Binding-site contacts:
Ligand atom O1B contacts residue MG1 of chain 1.R at 2.1 Å.
Ligand atom N7 contacts residue ASN57 of chain 1.A at 3.3 Å.
Ligand atom O2G contacts residue MG1 of chain 1.R at 2.1 Å.
Ligand atom N3 contacts residue TYR17 of chain 1.B at 2.9 Å (h-bond).
Ligand atom C1' contacts residue TYR17 of chain 1.B at 3.2 Å (hydrophobic).
Ligand atom O3G contacts residue HIS126 of chain 1.A at 3.0 Å (h-bond).
Ligand atom O2A contacts residue ASN57 of chain 1.A at 2.8 Å (h-bond).
Ligand atom C2 contacts residue GLU61 of chain 1.A at 3.4 Å.
Ligand atom O2B contacts residue LYS113 of chain 1.A at 3.3 Å.
Ligand atom O1G contacts residue GLY127 of chain 1.A at 3.1 Å (h-bond).
Ligand atom O3' contacts residue GLY111 of chain 1.A at 3.4 Å.
Ligand atom N3B contacts residue GLY127 of chain 1.A at 3.0 Å (h-bond).
Ligand atom PB contacts residue MG1 of chain 1.R at 3.3 Å.
Ligand atom O2' contacts residue TYR17 of chain 1.B at 2.7 Å (h-bond).
Ligand atom O1B contacts residue LYS113 of chain 1.A at 2.8 Å (salt-bridge).
Ligand atom O3G contacts residue GLY124 of chain 1.A at 3.3 Å.
Ligand atom C2 contacts residue TYR119 of chain 1.A at 3.4 Å (hydrophobic).
Ligand atom O3G contacts residue LYS377 of chain 1.A at 2.7 Å (salt-bridge).
Ligand atom O1G contacts residue VAL128 of chain 1.A at 2.9 Å (h-bond).
Ligand atom O1B contacts residue ASN57 of chain 1.A at 2.8 Å (h-bond).
Ligand atom O2A contacts residue GLY129 of chain 1.A at 3.4 Å.
Ligand atom O3G contacts residue LEU125 of chain 1.A at 2.8 Å (h-bond).
Ligand atom O1A contacts residue GLY129 of chain 1.A at 3.3 Å (h-bond).
Ligand atom N3B contacts residue HIS126 of chain 1.A at 3.2 Å (h-bond).
Ligand atom N3 contacts residue TYR119 of chain 1.A at 3.1 Å (h-bond).
Ligand atom O3A contacts residue GLY127 of chain 1.A at 3.2 Å.
Ligand atom O4' contacts residue VAL104 of chain 1.A at 3.3 Å.
Ligand atom C2' contacts residue TYR17 of chain 1.B at 3.3 Å (hydrophobic).
Ligand atom O3' contacts residue GLY112 of chain 1.A at 2.8 Å (h-bond).
Ligand atom O1G contacts residue GLN375 of chain 1.A at 3.2 Å (h-bond).
Ligand atom PG contacts residue MG1 of chain 1.R at 3.3 Å.
Ligand atom O2A contacts residue MG1 of chain 1.R at 2.8 Å.
Ligand atom O2A contacts residue VAL130 of chain 1.A at 3.3 Å (h-bond).
Ligand atom O2G contacts residue GLU53 of chain 1.A at 3.4 Å (salt-bridge).
Ligand atom O1G contacts residue GLY129 of chain 1.A at 2.8 Å (h-bond).
Ligand atom O2' contacts residue ILE22 of chain 1.B at 3.3 Å.
Ligand atom N6 contacts residue ASP84 of chain 1.A at 3.2 Å (salt-bridge).
Ligand atom O1A contacts residue VAL130 of chain 1.A at 2.8 Å (h-bond).
Ligand atom N3B contacts residue LEU125 of chain 1.A at 3.0 Å (h-bond).
Ligand atom O2' contacts residue GLY112 of chain 1.A at 3.4 Å (h-bond).

Sequence of chain 1.B:
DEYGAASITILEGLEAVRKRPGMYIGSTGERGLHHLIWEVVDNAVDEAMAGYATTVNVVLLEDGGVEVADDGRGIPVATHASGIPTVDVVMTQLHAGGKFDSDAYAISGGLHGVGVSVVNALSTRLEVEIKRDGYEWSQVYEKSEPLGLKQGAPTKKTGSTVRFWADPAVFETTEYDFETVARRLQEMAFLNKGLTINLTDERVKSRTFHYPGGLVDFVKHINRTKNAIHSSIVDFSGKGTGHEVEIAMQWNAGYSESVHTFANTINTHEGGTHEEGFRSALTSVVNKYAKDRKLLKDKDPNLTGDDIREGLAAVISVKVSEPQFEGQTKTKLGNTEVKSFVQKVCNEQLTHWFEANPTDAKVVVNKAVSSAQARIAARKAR

The small molecule below binds the protein below.
Small molecule (SMILES): Nc1ncnc2c1ncn2[C@@H]1O[C@H](CO[P](=O)(O)O[P](=O)(O)NP(=O)(O)O)[C@@H](O)[C@H]1O

Sequence of chain 1.A:
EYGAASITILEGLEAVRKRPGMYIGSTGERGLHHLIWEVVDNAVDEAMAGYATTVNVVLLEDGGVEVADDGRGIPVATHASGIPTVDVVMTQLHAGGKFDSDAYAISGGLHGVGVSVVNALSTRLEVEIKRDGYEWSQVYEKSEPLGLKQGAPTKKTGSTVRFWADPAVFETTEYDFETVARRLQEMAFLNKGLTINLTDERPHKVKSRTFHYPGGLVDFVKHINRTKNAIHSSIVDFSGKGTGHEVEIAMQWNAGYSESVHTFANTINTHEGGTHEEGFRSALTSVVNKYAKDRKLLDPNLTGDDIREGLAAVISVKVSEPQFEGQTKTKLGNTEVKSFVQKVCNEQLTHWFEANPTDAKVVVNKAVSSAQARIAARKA